This small molecule binds to this protein.
Small molecule (SMILES): CC(=O)N[C@@H]1[C@@H](O)[C@H](O)[C@@H](CO)O[C@H]1O

Sequence of chain 1.G:
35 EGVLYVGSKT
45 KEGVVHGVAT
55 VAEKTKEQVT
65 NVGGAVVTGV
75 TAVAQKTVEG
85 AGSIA

Sequence of chain 1.I:
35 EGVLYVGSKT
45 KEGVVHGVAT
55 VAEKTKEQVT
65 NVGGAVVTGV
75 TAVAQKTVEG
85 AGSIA

Binding-site contacts:
Ligand atom C4 contacts residue NAG1 of chain 1.Q at 4.2 Å.
Ligand atom O5 contacts residue NAG1 of chain 1.Q at 4.3 Å.
Ligand atom O7 contacts residue SER87 of chain 1.G at 2.6 Å (h-bond).
Ligand atom C8 contacts residue ALA89 of chain 1.G at 3.0 Å (hydrophobic).
Ligand atom C7 contacts residue SER87 of chain 1.G at 2.9 Å.
Ligand atom C3 contacts residue SER87 of chain 1.G at 3.6 Å.
Ligand atom O6 contacts residue VAL82 of chain 1.I at 3.6 Å.
Ligand atom C5 contacts residue SER87 of chain 1.G at 3.8 Å.
Ligand atom O5 contacts residue SER87 of chain 1.G at 2.5 Å (h-bond).
Ligand atom N2 contacts residue SER87 of chain 1.G at 2.7 Å (h-bond).
Ligand atom C7 contacts residue ALA89 of chain 1.G at 4.1 Å (hydrophobic).
Ligand atom C7 contacts residue NAG1 of chain 1.Q at 4.3 Å.
Ligand atom C2 contacts residue SER87 of chain 1.G at 2.3 Å.
Ligand atom C2 contacts residue NAG1 of chain 1.Q at 4.4 Å.
Ligand atom C6 contacts residue LYS80 of chain 1.I at 4.4 Å.
Ligand atom O7 contacts residue NAG1 of chain 1.Q at 3.3 Å (h-bond).
Ligand atom C6 contacts residue VAL82 of chain 1.G at 3.8 Å (hydrophobic).
Ligand atom O7 contacts residue ILE88 of chain 1.G at 3.5 Å (h-bond).
Ligand atom O6 contacts residue VAL82 of chain 1.G at 2.8 Å.
Ligand atom O6 contacts residue LYS80 of chain 1.I at 4.2 Å.
Ligand atom C1 contacts residue SER87 of chain 1.G at 1.5 Å.
Ligand atom O7 contacts residue ALA89 of chain 1.G at 4.3 Å.
Ligand atom O4 contacts residue LYS80 of chain 1.G at 3.6 Å.
Ligand atom O5 contacts residue VAL82 of chain 1.G at 4.1 Å.
Ligand atom C8 contacts residue SER87 of chain 1.G at 4.0 Å.
Ligand atom C5 contacts residue VAL82 of chain 1.G at 4.1 Å (hydrophobic).
Ligand atom C8 contacts residue ILE88 of chain 1.G at 3.6 Å (hydrophobic).
Ligand atom O6 contacts residue THR81 of chain 1.G at 3.7 Å.
Ligand atom C4 contacts residue SER87 of chain 1.G at 4.1 Å.
Ligand atom C6 contacts residue LYS80 of chain 1.G at 4.4 Å.
Ligand atom C7 contacts residue ILE88 of chain 1.G at 4.1 Å (hydrophobic).